Binding-site contacts:
Ligand atom N1 contacts residue TYR106 of chain 1.A at 3.7 Å.
Ligand atom C12 contacts residue LEU68 of chain 1.A at 3.0 Å (hydrophobic).
Ligand atom N4 contacts residue TYR106 of chain 1.A at 3.7 Å.
Ligand atom C4 contacts residue MET260 of chain 1.A at 3.4 Å (hydrophobic).
Ligand atom O1 contacts residue GLY230 of chain 1.A at 2.7 Å (h-bond).
Ligand atom N3 contacts residue TYR106 of chain 1.A at 3.8 Å.
Ligand atom O1 contacts residue GLN203 of chain 1.A at 3.2 Å (h-bond).
Ligand atom O1 contacts residue GLY229 of chain 1.A at 3.3 Å.
Ligand atom N1 contacts residue ASP156 of chain 1.A at 2.9 Å (salt-bridge).
Ligand atom C8 contacts residue MET260 of chain 1.A at 3.5 Å (hydrophobic).
Ligand atom N3 contacts residue MET260 of chain 1.A at 3.4 Å.
Ligand atom N4 contacts residue LEU231 of chain 1.A at 3.3 Å (h-bond).
Ligand atom N4 contacts residue VAL233 of chain 1.A at 3.7 Å.
Ligand atom N2 contacts residue MET260 of chain 1.A at 3.7 Å.
Ligand atom C15 contacts residue GLN107 of chain 1.A at 3.6 Å.
Ligand atom N2 contacts residue ASP156 of chain 1.A at 2.9 Å (salt-bridge).
Ligand atom C6 contacts residue MET260 of chain 1.A at 3.6 Å (hydrophobic).
Ligand atom N3 contacts residue ASP102 of chain 1.A at 3.1 Å (salt-bridge).
Ligand atom C10 contacts residue ASP102 of chain 1.A at 3.1 Å.
Ligand atom C3 contacts residue TYR106 of chain 1.A at 3.7 Å (hydrophobic).
Ligand atom N2 contacts residue ASP102 of chain 1.A at 3.0 Å (salt-bridge).
Ligand atom N1 contacts residue MET260 of chain 1.A at 3.7 Å.
Ligand atom C13 contacts residue ASN70 of chain 1.A at 2.8 Å.
Ligand atom S1 contacts residue ASP102 of chain 1.A at 3.3 Å (salt-bridge).
Ligand atom N2 contacts residue ILE201 of chain 1.A at 3.6 Å.
Ligand atom C4 contacts residue LEU231 of chain 1.A at 3.0 Å (hydrophobic).
Ligand atom C7 contacts residue TYR106 of chain 1.A at 3.6 Å (hydrophobic).
Ligand atom C8 contacts residue TYR106 of chain 1.A at 3.7 Å (hydrophobic).
Ligand atom C41 contacts residue TYR106 of chain 1.A at 3.8 Å (hydrophobic).
Ligand atom C15 contacts residue ASP102 of chain 1.A at 3.4 Å.
Ligand atom C13 contacts residue LEU68 of chain 1.A at 3.7 Å (hydrophobic).
Ligand atom N4 contacts residue ALA232 of chain 1.A at 3.0 Å (h-bond).
Ligand atom C11 contacts residue ASP102 of chain 1.A at 3.6 Å.
Ligand atom C9 contacts residue ASP102 of chain 1.A at 3.2 Å.
Ligand atom C4 contacts residue ALA232 of chain 1.A at 3.6 Å (hydrophobic).
Ligand atom C14 contacts residue ASN70 of chain 1.A at 2.5 Å.
Ligand atom O1 contacts residue TYR106 of chain 1.A at 3.6 Å.
Ligand atom C8 contacts residue ASP156 of chain 1.A at 3.7 Å.
Ligand atom C8 contacts residue ASP102 of chain 1.A at 3.7 Å.
Ligand atom C5 contacts residue TYR106 of chain 1.A at 3.6 Å (hydrophobic).

This small molecule binds to this protein.
Small molecule (SMILES): NCc1cc(CSc2ccccc2)c2nc(N)[nH]c(=O)c2c1

Sequence of chain 1.A:
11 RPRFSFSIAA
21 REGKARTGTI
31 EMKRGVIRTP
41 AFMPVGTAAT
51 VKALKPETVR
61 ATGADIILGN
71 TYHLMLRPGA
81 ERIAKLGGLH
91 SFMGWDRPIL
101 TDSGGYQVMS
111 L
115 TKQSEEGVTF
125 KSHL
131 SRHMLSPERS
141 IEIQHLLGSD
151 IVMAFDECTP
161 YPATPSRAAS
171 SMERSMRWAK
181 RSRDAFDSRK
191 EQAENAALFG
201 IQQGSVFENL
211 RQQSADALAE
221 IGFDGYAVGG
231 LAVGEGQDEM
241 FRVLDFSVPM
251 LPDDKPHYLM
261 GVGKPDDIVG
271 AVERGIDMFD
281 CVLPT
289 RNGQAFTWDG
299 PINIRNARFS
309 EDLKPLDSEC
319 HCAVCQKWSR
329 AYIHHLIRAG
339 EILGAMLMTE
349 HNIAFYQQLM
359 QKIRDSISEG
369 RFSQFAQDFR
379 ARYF